Sequence of chain 1.B:
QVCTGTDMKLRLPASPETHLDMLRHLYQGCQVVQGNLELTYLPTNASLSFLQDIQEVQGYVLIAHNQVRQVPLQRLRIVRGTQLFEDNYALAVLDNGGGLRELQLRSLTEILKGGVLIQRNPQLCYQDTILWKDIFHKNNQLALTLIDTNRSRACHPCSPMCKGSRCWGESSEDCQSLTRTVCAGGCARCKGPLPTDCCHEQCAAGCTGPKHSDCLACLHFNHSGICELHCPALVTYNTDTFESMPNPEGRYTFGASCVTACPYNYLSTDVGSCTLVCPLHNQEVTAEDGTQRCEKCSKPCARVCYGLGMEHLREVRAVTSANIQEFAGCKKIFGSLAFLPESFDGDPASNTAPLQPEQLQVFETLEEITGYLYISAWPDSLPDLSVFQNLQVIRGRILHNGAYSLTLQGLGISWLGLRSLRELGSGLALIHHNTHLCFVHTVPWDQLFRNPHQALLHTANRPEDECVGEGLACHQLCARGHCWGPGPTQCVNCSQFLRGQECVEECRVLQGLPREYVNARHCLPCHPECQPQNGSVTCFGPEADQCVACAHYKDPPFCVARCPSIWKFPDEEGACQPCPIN

A protein and the small-molecule ligand that binds it are described below.
Small molecule (SMILES): CC(=O)N[C@H]1[C@H](O[C@H]2[C@H](O)[C@@H](NC(C)=O)CO[C@@H]2CO)O[C@H](CO)[C@@H](O[C@@H]2O[C@H](CO)[C@@H](O)[C@H](O)[C@@H]2O)[C@@H]1O

Binding-site contacts:
Ligand atom C7 contacts residue ASN507 of chain 1.B at 3.4 Å.
Ligand atom O5 contacts residue ASN507 of chain 1.B at 2.3 Å (h-bond).
Ligand atom C2 contacts residue ASN507 of chain 1.B at 2.5 Å.
Ligand atom C4 contacts residue ASN507 of chain 1.B at 4.1 Å.
Ligand atom C7 contacts residue ALA493 of chain 1.B at 4.2 Å (hydrophobic).
Ligand atom C5 contacts residue ASN507 of chain 1.B at 3.7 Å.
Ligand atom N2 contacts residue ASN507 of chain 1.B at 3.2 Å (h-bond).
Ligand atom C8 contacts residue ARG494 of chain 1.B at 4.5 Å.
Ligand atom C3 contacts residue ASN507 of chain 1.B at 3.9 Å.
Ligand atom C8 contacts residue ALA493 of chain 1.B at 4.1 Å (hydrophobic).
Ligand atom C7 contacts residue SER509 of chain 1.B at 4.0 Å.
Ligand atom C7 contacts residue CYS508 of chain 1.B at 4.3 Å (hydrophobic).
Ligand atom O7 contacts residue CYS508 of chain 1.B at 3.4 Å.
Ligand atom O7 contacts residue SER509 of chain 1.B at 3.5 Å (h-bond).
Ligand atom C1 contacts residue ASN507 of chain 1.B at 1.5 Å.
Ligand atom O7 contacts residue ASN507 of chain 1.B at 3.0 Å (h-bond).
Ligand atom O7 contacts residue ALA493 of chain 1.B at 3.6 Å.
Ligand atom C8 contacts residue SER509 of chain 1.B at 3.9 Å.